This small molecule binds to this protein.
Small molecule (SMILES): Nc1ncnc2c1ncn2[C@@H]1O[C@H](COP(=O)=O)[C@@H](O[P](=O)(O)OC[C@H]2O[C@@H](n3ccc(=O)[nH]c3=O)[C@H](O)[C@@H]2O)[C@H]1O

Sequence of chain 32.F:
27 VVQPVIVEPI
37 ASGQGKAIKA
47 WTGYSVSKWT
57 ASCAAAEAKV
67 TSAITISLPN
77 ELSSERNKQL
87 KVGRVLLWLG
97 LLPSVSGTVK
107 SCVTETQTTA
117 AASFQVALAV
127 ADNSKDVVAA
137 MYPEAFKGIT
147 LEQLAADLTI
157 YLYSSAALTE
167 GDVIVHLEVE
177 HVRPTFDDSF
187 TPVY

Sequence of chain 58.E:
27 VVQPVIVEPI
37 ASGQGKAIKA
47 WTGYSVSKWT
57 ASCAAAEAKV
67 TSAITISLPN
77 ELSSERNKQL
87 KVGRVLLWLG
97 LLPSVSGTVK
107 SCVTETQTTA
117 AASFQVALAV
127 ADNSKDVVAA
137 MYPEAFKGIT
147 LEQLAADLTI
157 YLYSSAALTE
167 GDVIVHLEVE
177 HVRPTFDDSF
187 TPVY

Binding-site contacts:
Ligand atom C8 contacts residue TRP47 of chain 58.E at 4.0 Å (hydrophobic).
Ligand atom N1 contacts residue TRP47 of chain 58.E at 3.8 Å.
Ligand atom N3 contacts residue TRP47 of chain 58.E at 3.9 Å.
Ligand atom N7 contacts residue TRP47 of chain 58.E at 4.0 Å.
Ligand atom C2' contacts residue GLU140 of chain 58.E at 3.5 Å.
Ligand atom C5 contacts residue TRP47 of chain 58.E at 4.0 Å (hydrophobic).
Ligand atom O4' contacts residue TRP47 of chain 58.E at 4.0 Å.
Ligand atom N9 contacts residue LYS143 of chain 58.E at 3.8 Å.
Ligand atom OP1 contacts residue LYS45 of chain 32.F at 4.3 Å.
Ligand atom O2' contacts residue GLU140 of chain 58.E at 3.0 Å (salt-bridge).
Ligand atom C1' contacts residue GLU140 of chain 58.E at 3.2 Å.
Ligand atom N9 contacts residue GLU140 of chain 58.E at 4.1 Å.
Ligand atom C4 contacts residue TRP47 of chain 58.E at 3.9 Å (hydrophobic).
Ligand atom C1' contacts residue TRP47 of chain 58.E at 4.3 Å (hydrophobic).
Ligand atom N9 contacts residue TRP47 of chain 58.E at 4.0 Å.
Ligand atom C2' contacts residue LYS143 of chain 58.E at 4.5 Å.
Ligand atom C8 contacts residue LYS143 of chain 58.E at 2.8 Å.
Ligand atom C8 contacts residue GLU140 of chain 58.E at 4.1 Å.
Ligand atom O4' contacts residue LYS143 of chain 58.E at 4.2 Å.
Ligand atom C6 contacts residue TRP47 of chain 58.E at 3.9 Å (hydrophobic).
Ligand atom N6 contacts residue TRP47 of chain 58.E at 4.2 Å.
Ligand atom C1' contacts residue LYS143 of chain 58.E at 4.0 Å.
Ligand atom C2 contacts residue TRP47 of chain 58.E at 3.8 Å (hydrophobic).
Ligand atom N7 contacts residue LYS143 of chain 58.E at 3.7 Å.
Ligand atom O4' contacts residue GLU140 of chain 58.E at 4.1 Å.